Sequence of chain 1.A:
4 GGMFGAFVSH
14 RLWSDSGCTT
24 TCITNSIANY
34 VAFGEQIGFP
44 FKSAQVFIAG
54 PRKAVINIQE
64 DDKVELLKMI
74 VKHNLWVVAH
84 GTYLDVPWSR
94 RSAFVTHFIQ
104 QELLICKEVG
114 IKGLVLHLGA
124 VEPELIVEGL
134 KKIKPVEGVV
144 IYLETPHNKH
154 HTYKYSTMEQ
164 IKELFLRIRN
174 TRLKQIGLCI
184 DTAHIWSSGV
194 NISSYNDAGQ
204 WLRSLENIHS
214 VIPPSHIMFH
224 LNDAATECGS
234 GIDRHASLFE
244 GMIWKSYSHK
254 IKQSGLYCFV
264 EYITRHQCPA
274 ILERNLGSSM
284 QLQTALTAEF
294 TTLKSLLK

Binding-site contacts:
Ligand atom OP2 contacts residue GLU276 of chain 1.A at 3.3 Å (salt-bridge).
Ligand atom OP2 contacts residue GLU147 of chain 1.A at 3.1 Å (salt-bridge).
Ligand atom OP2 contacts residue ZN1 of chain 1.I at 2.5 Å.
Ligand atom OP2 contacts residue TYR86 of chain 1.A at 2.2 Å (h-bond).
Ligand atom OP3 contacts residue ASP236 of chain 1.A at 2.8 Å (salt-bridge).
Ligand atom OP2 contacts residue ZN1 of chain 1.K at 3.4 Å.
Ligand atom P contacts residue ZN1 of chain 1.J at 3.3 Å.
Ligand atom OP2 contacts residue HIS187 of chain 1.A at 3.0 Å (h-bond).
Ligand atom OP3 contacts residue DC9 of chain 1.B at 2.4 Å (h-bond).
Ligand atom OP2 contacts residue HIS13 of chain 1.A at 3.0 Å (h-bond).
Ligand atom C5' contacts residue ASN60 of chain 1.A at 3.5 Å.
Ligand atom OP2 contacts residue DC9 of chain 1.B at 3.5 Å.
Ligand atom OP2 contacts residue HIS13 of chain 1.A at 3.1 Å (h-bond).
Ligand atom OP1 contacts residue HIS83 of chain 1.A at 3.4 Å (h-bond).
Ligand atom C4' contacts residue DC9 of chain 1.B at 3.6 Å.
Ligand atom C5' contacts residue DC9 of chain 1.B at 3.1 Å.
Ligand atom P contacts residue DC9 of chain 1.B at 3.3 Å.
Ligand atom P contacts residue TYR86 of chain 1.A at 3.5 Å.
Ligand atom O4' contacts residue GLU276 of chain 1.A at 3.3 Å (salt-bridge).
Ligand atom P contacts residue ASN278 of chain 1.A at 3.5 Å.
Ligand atom O5' contacts residue HIS238 of chain 1.A at 3.4 Å.
Ligand atom P contacts residue HIS13 of chain 1.A at 3.5 Å.
Ligand atom OP1 contacts residue ZN1 of chain 1.K at 2.0 Å.
Ligand atom O4' contacts residue PRO54 of chain 1.A at 3.2 Å.
Ligand atom OP1 contacts residue HIS120 of chain 1.A at 2.9 Å (h-bond).
Ligand atom O5' contacts residue DC9 of chain 1.B at 3.0 Å (h-bond).
Ligand atom OP2 contacts residue ARG14 of chain 1.A at 3.5 Å (salt-bridge).
Ligand atom O3' contacts residue ASN278 of chain 1.A at 3.4 Å (h-bond).
Ligand atom OP2 contacts residue HIS238 of chain 1.A at 3.2 Å.
Ligand atom P contacts residue ZN1 of chain 1.K at 3.2 Å.
Ligand atom OP1 contacts residue ASN278 of chain 1.A at 2.4 Å (h-bond).
Ligand atom C1' contacts residue PHE10 of chain 1.A at 3.5 Å (hydrophobic).
Ligand atom OP1 contacts residue HIS13 of chain 1.A at 3.2 Å (h-bond).
Ligand atom O4' contacts residue GLY53 of chain 1.A at 3.5 Å (h-bond).
Ligand atom OP3 contacts residue HIS187 of chain 1.A at 3.5 Å (h-bond).
Ligand atom OP3 contacts residue ZN1 of chain 1.I at 2.2 Å.
Ligand atom OP2 contacts residue ASP184 of chain 1.A at 2.8 Å (salt-bridge).
Ligand atom OP2 contacts residue ZN1 of chain 1.J at 2.1 Å.
Ligand atom P contacts residue ZN1 of chain 1.I at 2.7 Å.
Ligand atom C2' contacts residue PHE50 of chain 1.A at 3.5 Å (hydrophobic).

This small molecule binds to this protein.
Small molecule (SMILES): Nc1ccn([C@H]2C[C@H](O[P](=O)(O)OC[C@H]3O[C@@H](n4cnc5c(=O)nc(N)[nH]c54)C[C@@H]3O[P](=O)(O)OC[C@H]3O[C@@H](n4cnc5c(N)ncnc54)C[C@@H]3O[P](=O)(O)OC[C@H]3O[C@@H](n4ccc(N)nc4=O)C[C@@H]3O[P](=O)(O)OC[C@H]3O[C@@H](n4cnc5c(=O)nc(N)[nH]c54)C[C@@H]3O[P](=O)(O)OC[C@H]3O[C@@H](n4cnc5c(N)ncnc54)C[C@@H]3O[P](=O)(O)OC[C@H]3O[C@@H](n4cnc5c(=O)nc(N)[nH]c54)C[C@@H]3O)[C@@H](CO[P](=O)(O)O[C@H]3CCO[C@@H]3COP(=O)(O)O)O2)c(=O)n1